Binding-site contacts:
Ligand atom N2 contacts residue SER7 of chain 1.B at 2.9 Å (h-bond).
Ligand atom C2 contacts residue SER7 of chain 1.B at 3.6 Å.
Ligand atom O3 contacts residue NAG2 of chain 1.J at 4.4 Å.
Ligand atom C7 contacts residue NAG2 of chain 1.J at 4.4 Å.
Ligand atom C8 contacts residue LYS8 of chain 1.B at 3.4 Å.
Ligand atom C6 contacts residue GLU2 of chain 1.B at 4.0 Å.
Ligand atom C7 contacts residue ASN5 of chain 1.B at 4.1 Å.
Ligand atom O5 contacts residue ASN5 of chain 1.B at 2.2 Å (h-bond).
Ligand atom O6 contacts residue GLU2 of chain 1.B at 3.5 Å (salt-bridge).
Ligand atom C2 contacts residue ASN5 of chain 1.B at 2.6 Å.
Ligand atom C5 contacts residue ASN5 of chain 1.B at 3.6 Å.
Ligand atom C8 contacts residue ASN5 of chain 1.B at 4.2 Å.
Ligand atom C4 contacts residue ASN5 of chain 1.B at 4.2 Å.
Ligand atom C8 contacts residue SER7 of chain 1.B at 3.6 Å.
Ligand atom C7 contacts residue SER7 of chain 1.B at 3.8 Å.
Ligand atom N2 contacts residue ASN5 of chain 1.B at 3.1 Å (h-bond).
Ligand atom C7 contacts residue NAG1 of chain 1.J at 4.1 Å.
Ligand atom C8 contacts residue TYR203 of chain 1.B at 3.0 Å (hydrophobic).
Ligand atom O7 contacts residue NAG1 of chain 1.J at 3.4 Å.
Ligand atom C7 contacts residue TYR203 of chain 1.B at 4.1 Å (hydrophobic).
Ligand atom C1 contacts residue SER7 of chain 1.B at 3.5 Å.
Ligand atom C8 contacts residue NAG1 of chain 1.J at 4.4 Å.
Ligand atom C3 contacts residue ASN5 of chain 1.B at 3.8 Å.
Ligand atom C3 contacts residue SER7 of chain 1.B at 4.0 Å.
Ligand atom C1 contacts residue ASN5 of chain 1.B at 1.5 Å.
Ligand atom O7 contacts residue NAG2 of chain 1.J at 3.4 Å.

This protein binds this small molecule.
Small molecule (SMILES): CC(=O)N[C@H]1[C@H](O[C@H]2[C@H](O)[C@@H](NC(C)=O)CO[C@@H]2CO)O[C@H](CO)[C@@H](O)[C@@H]1O

Sequence of chain 1.B:
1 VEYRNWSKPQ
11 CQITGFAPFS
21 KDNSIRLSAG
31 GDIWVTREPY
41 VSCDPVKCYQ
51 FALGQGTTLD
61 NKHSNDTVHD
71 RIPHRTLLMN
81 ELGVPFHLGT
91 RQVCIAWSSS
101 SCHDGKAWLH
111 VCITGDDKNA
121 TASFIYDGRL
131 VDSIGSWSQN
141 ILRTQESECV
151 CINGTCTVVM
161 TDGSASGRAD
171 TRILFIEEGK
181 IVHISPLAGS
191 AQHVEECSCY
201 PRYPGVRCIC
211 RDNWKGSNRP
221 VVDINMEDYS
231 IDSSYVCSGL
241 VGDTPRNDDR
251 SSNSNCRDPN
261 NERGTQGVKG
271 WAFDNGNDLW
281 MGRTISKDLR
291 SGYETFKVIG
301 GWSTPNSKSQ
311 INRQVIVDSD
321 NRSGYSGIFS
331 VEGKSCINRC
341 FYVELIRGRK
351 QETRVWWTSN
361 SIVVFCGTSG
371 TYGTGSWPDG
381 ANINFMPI